Sequence of chain 2.A:
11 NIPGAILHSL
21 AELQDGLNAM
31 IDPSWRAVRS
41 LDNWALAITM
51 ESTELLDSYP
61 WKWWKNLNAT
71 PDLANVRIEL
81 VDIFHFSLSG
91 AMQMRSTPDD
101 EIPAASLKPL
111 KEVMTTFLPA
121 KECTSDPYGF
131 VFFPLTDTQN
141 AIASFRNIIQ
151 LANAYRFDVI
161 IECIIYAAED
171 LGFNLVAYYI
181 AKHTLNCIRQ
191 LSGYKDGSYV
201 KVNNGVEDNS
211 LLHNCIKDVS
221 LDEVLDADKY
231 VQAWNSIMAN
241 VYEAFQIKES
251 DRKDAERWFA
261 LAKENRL

Sequence of chain 1.A:
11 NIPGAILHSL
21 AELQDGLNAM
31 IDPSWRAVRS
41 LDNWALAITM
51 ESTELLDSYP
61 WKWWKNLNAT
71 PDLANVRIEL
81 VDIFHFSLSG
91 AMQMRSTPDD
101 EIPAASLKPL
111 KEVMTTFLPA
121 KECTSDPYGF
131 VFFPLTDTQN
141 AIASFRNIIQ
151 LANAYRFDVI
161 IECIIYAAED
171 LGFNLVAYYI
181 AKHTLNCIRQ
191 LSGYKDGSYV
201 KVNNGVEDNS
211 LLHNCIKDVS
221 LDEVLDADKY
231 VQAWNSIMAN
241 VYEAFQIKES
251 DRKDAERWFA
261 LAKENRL

The small molecule below binds the protein below.
Small molecule (SMILES): O=c1ccn([C@H]2C[C@H](O)[C@@H](CO[P](=O)(O)N[P](=O)(O)OP(=O)(O)O)O2)c(=O)[nH]1

Binding-site contacts:
Ligand atom O1B contacts residue CA1 of chain 2.C at 2.5 Å.
Ligand atom PG contacts residue LYS201 of chain 2.A at 3.5 Å.
Ligand atom N3 contacts residue ASN28 of chain 2.A at 2.8 Å (h-bond).
Ligand atom O2 contacts residue LEU27 of chain 2.A at 3.3 Å.
Ligand atom C4 contacts residue ILE31 of chain 2.A at 3.3 Å (hydrophobic).
Ligand atom O3' contacts residue ASP82 of chain 2.A at 2.7 Å (salt-bridge).
Ligand atom N3A contacts residue ARG189 of chain 2.A at 3.4 Å (salt-bridge).
Ligand atom C6 contacts residue TRP64 of chain 1.A at 3.5 Å (hydrophobic).
Ligand atom O2G contacts residue LYS201 of chain 2.A at 3.2 Å.
Ligand atom PA contacts residue CA1 of chain 2.C at 3.5 Å.
Ligand atom PB contacts residue CA1 of chain 2.C at 3.5 Å.
Ligand atom C5 contacts residue TRP64 of chain 1.A at 3.4 Å (hydrophobic).
Ligand atom O4 contacts residue TRP63 of chain 1.A at 2.9 Å (h-bond).
Ligand atom O1G contacts residue CA1 of chain 2.C at 2.4 Å.
Ligand atom O2 contacts residue GLN24 of chain 2.A at 2.8 Å (h-bond).
Ligand atom PB contacts residue CA1 of chain 2.D at 3.4 Å.
Ligand atom N3A contacts residue TYR194 of chain 2.A at 3.3 Å (h-bond).
Ligand atom C2' contacts residue HIS85 of chain 2.A at 3.5 Å.
Ligand atom C5 contacts residue ILE31 of chain 2.A at 3.5 Å (hydrophobic).
Ligand atom O2B contacts residue ARG189 of chain 2.A at 2.9 Å (salt-bridge).
Ligand atom C4' contacts residue ASN186 of chain 2.A at 3.4 Å.
Ligand atom O1B contacts residue ASP82 of chain 2.A at 3.3 Å (salt-bridge).
Ligand atom O3B contacts residue LYS201 of chain 2.A at 3.2 Å.
Ligand atom O2A contacts residue LYS62 of chain 1.A at 3.2 Å (salt-bridge).
Ligand atom PA contacts residue LYS62 of chain 1.A at 3.5 Å.
Ligand atom O1A contacts residue TYR194 of chain 2.A at 2.9 Å (h-bond).
Ligand atom O1G contacts residue GLU54 of chain 2.A at 3.1 Å (salt-bridge).
Ligand atom O3G contacts residue LYS201 of chain 2.A at 3.5 Å.
Ligand atom O4 contacts residue ILE31 of chain 2.A at 3.4 Å.
Ligand atom O4 contacts residue TRP44 of chain 2.A at 3.5 Å.
Ligand atom O1A contacts residue TRP64 of chain 1.A at 2.8 Å (h-bond).
Ligand atom O3' contacts residue ASN186 of chain 2.A at 3.1 Å (h-bond).
Ligand atom O2A contacts residue GLU51 of chain 2.A at 3.3 Å (salt-bridge).
Ligand atom O1A contacts residue LYS62 of chain 1.A at 3.0 Å (salt-bridge).
Ligand atom O5' contacts residue TRP64 of chain 1.A at 3.3 Å (h-bond).
Ligand atom O2B contacts residue LYS182 of chain 2.A at 2.6 Å (salt-bridge).
Ligand atom O1B contacts residue CA1 of chain 2.D at 2.1 Å.
Ligand atom O1B contacts residue GLU51 of chain 2.A at 3.1 Å (salt-bridge).
Ligand atom O1B contacts residue GLU54 of chain 2.A at 3.0 Å (salt-bridge).
Ligand atom O2A contacts residue CA1 of chain 2.C at 2.2 Å.